Binding-site contacts:
Ligand atom C26 contacts residue PHE311 of chain 1.B at 3.4 Å (hydrophobic).
Ligand atom F3 contacts residue GLN397 of chain 1.B at 3.5 Å.
Ligand atom C12 contacts residue ASP304 of chain 1.B at 3.1 Å.
Ligand atom C9 contacts residue TYR314 of chain 1.B at 3.1 Å (hydrophobic).
Ligand atom C21 contacts residue VAL306 of chain 1.B at 3.6 Å (hydrophobic).
Ligand atom N5 contacts residue TRP201 of chain 1.B at 3.6 Å.
Ligand atom C15 contacts residue GLU438 of chain 1.B at 3.5 Å.
Ligand atom N3 contacts residue TYR314 of chain 1.B at 3.7 Å.
Ligand atom F3 contacts residue PRO433 of chain 1.B at 3.7 Å.
Ligand atom C20 contacts residue MET150 of chain 1.B at 3.6 Å (hydrophobic).
Ligand atom C13 contacts residue PRO433 of chain 1.B at 3.6 Å (hydrophobic).
Ligand atom C13 contacts residue GLU438 of chain 1.B at 3.3 Å.
Ligand atom F2 contacts residue PRO433 of chain 1.B at 3.7 Å.
Ligand atom C25 contacts residue ASN441 of chain 1.B at 3.5 Å.
Ligand atom N2 contacts residue GLU438 of chain 1.B at 3.7 Å.
Ligand atom C21 contacts residue GLU438 of chain 1.B at 3.6 Å.
Ligand atom C11 contacts residue ASP304 of chain 1.B at 3.2 Å.
Ligand atom O1 contacts residue ASN139 of chain 1.B at 2.8 Å (h-bond).
Ligand atom F4 contacts residue GLU401 of chain 1.B at 3.0 Å.
Ligand atom C19 contacts residue LEU442 of chain 1.B at 3.5 Å (hydrophobic).
Ligand atom C7 contacts residue MET221 of chain 1.B at 3.6 Å (hydrophobic).
Ligand atom N3 contacts residue GLU438 of chain 1.B at 3.2 Å (salt-bridge).
Ligand atom N4 contacts residue ARG320 of chain 1.B at 3.1 Å (salt-bridge).
Ligand atom N3 contacts residue ARG320 of chain 1.B at 3.0 Å (salt-bridge).
Ligand atom C18 contacts residue SER307 of chain 1.B at 3.7 Å.
Ligand atom N6 contacts residue TRP201 of chain 1.B at 3.7 Å.
Ligand atom C8 contacts residue ASN139 of chain 1.B at 3.5 Å.
Ligand atom C20 contacts residue SER307 of chain 1.B at 3.6 Å.
Ligand atom C14 contacts residue PRO433 of chain 1.B at 3.7 Å (hydrophobic).
Ligand atom F1 contacts residue LYS315 of chain 1.B at 3.3 Å.
Ligand atom N4 contacts residue GLU438 of chain 1.B at 3.3 Å (salt-bridge).
Ligand atom C2 contacts residue PHE404 of chain 1.B at 3.7 Å (hydrophobic).
Ligand atom N4 contacts residue TYR314 of chain 1.B at 3.7 Å.
Ligand atom C20 contacts residue VAL306 of chain 1.B at 3.7 Å (hydrophobic).
Ligand atom F2 contacts residue LEU141 of chain 1.B at 3.2 Å.
Ligand atom F4 contacts residue TRP400 of chain 1.B at 3.2 Å.
Ligand atom C16 contacts residue GLU438 of chain 1.B at 3.5 Å.
Ligand atom C19 contacts residue SER307 of chain 1.B at 3.6 Å.
Ligand atom C26 contacts residue TYR314 of chain 1.B at 3.1 Å (hydrophobic).
Ligand atom C22 contacts residue GLU438 of chain 1.B at 3.4 Å.

This small molecule binds to this protein.
Small molecule (SMILES): CN(C(=O)c1ccc(F)cc1C(F)(F)F)C1CCN(c2nnc(-c3ccnn3C)c3ccccc23)CC1

Sequence of chain 1.B:
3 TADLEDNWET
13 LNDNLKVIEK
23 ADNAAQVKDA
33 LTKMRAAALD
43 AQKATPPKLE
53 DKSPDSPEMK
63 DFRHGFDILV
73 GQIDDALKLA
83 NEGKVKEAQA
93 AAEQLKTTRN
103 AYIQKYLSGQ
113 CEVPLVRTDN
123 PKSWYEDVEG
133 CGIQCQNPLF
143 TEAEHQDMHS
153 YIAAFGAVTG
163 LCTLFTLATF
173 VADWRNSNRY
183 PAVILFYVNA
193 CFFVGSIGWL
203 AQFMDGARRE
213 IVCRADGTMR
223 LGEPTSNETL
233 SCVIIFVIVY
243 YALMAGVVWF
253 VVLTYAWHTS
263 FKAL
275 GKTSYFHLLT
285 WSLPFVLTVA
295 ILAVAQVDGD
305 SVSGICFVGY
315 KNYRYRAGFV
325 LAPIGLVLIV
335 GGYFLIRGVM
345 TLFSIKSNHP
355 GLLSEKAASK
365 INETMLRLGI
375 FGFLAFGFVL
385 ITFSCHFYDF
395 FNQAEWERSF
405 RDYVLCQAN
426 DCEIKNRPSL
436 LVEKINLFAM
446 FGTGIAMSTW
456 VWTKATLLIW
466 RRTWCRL